Binding-site contacts:
Ligand atom C1 contacts residue ASN65 of chain 2.B at 1.4 Å.
Ligand atom C7 contacts residue ILE361 of chain 2.B at 4.0 Å (hydrophobic).
Ligand atom O7 contacts residue ASN65 of chain 2.B at 3.1 Å (h-bond).
Ligand atom O5 contacts residue ASN65 of chain 2.B at 2.4 Å (h-bond).
Ligand atom C5 contacts residue ASN65 of chain 2.B at 3.6 Å.
Ligand atom O7 contacts residue LYS62 of chain 2.B at 3.9 Å.
Ligand atom N2 contacts residue ILE361 of chain 2.B at 4.0 Å.
Ligand atom O6 contacts residue THR67 of chain 2.B at 4.4 Å.
Ligand atom C8 contacts residue ILE361 of chain 2.B at 3.7 Å (hydrophobic).
Ligand atom C8 contacts residue LYS62 of chain 2.B at 4.5 Å.
Ligand atom O5 contacts residue THR67 of chain 2.B at 3.6 Å.
Ligand atom C2 contacts residue ASN65 of chain 2.B at 2.3 Å.
Ligand atom C8 contacts residue ASN65 of chain 2.B at 4.3 Å.
Ligand atom C1 contacts residue THR67 of chain 2.B at 4.3 Å.
Ligand atom N2 contacts residue ASN65 of chain 2.B at 2.8 Å (h-bond).
Ligand atom C7 contacts residue ASN65 of chain 2.B at 3.1 Å.
Ligand atom C8 contacts residue ILE392 of chain 2.B at 3.9 Å (hydrophobic).
Ligand atom C6 contacts residue THR67 of chain 2.B at 4.5 Å.
Ligand atom C4 contacts residue ASN65 of chain 2.B at 4.2 Å.
Ligand atom C3 contacts residue ASN65 of chain 2.B at 3.7 Å.

The small molecule below binds the protein below.
Small molecule (SMILES): CC(=O)N[C@H]1[C@H](O[C@H]2[C@H](O)[C@@H](NC(C)=O)CO[C@@H]2CO)O[C@H](CO)[C@@H](O[C@@H]2O[C@H](CO)[C@@H](O)[C@H](O)[C@@H]2O)[C@@H]1O

Sequence of chain 2.B:
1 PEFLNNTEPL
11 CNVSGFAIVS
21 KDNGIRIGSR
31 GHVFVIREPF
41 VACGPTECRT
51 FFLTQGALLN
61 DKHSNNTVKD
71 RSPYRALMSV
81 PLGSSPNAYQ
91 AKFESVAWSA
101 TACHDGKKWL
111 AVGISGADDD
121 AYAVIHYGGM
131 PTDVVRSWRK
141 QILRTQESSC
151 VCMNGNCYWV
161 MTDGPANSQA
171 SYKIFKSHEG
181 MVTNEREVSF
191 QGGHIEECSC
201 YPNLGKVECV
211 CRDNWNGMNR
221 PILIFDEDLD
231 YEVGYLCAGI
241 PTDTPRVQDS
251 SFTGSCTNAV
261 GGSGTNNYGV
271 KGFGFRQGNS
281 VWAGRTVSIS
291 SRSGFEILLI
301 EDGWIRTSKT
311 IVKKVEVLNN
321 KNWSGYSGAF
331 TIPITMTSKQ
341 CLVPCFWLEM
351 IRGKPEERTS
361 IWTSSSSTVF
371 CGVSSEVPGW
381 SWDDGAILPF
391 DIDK